Sequence of chain 2.A:
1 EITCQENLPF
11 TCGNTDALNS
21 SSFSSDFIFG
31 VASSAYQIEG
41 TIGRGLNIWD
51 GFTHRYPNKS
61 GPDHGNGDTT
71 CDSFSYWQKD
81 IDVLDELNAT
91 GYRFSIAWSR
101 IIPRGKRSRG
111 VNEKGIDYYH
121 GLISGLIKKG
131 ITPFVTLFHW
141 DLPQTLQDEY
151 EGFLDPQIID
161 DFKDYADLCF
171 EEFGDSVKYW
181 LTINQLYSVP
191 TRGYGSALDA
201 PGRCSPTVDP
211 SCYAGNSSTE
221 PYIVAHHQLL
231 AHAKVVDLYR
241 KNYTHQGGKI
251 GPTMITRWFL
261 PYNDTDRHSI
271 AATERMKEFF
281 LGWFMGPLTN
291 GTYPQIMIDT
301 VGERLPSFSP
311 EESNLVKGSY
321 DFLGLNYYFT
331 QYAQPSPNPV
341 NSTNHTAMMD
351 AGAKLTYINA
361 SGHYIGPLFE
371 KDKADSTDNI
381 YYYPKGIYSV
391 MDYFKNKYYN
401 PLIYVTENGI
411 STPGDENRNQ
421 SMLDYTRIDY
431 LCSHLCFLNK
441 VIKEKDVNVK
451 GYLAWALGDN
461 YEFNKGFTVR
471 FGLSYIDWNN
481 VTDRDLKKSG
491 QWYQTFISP

Binding-site contacts:
Ligand atom O7 contacts residue ARG304 of chain 2.A at 4.5 Å.
Ligand atom O5 contacts residue THR219 of chain 2.A at 3.5 Å.
Ligand atom C5 contacts residue THR219 of chain 2.A at 3.7 Å.
Ligand atom C8 contacts residue ARG304 of chain 2.A at 4.0 Å.
Ligand atom C8 contacts residue ASN216 of chain 2.A at 4.5 Å.
Ligand atom C6 contacts residue THR219 of chain 2.A at 3.9 Å.
Ligand atom C1 contacts residue ASN216 of chain 2.A at 1.6 Å.
Ligand atom O7 contacts residue ASN216 of chain 2.A at 3.5 Å (h-bond).
Ligand atom C8 contacts residue THR343 of chain 2.A at 3.9 Å.
Ligand atom C8 contacts residue GLU303 of chain 2.A at 3.6 Å.
Ligand atom C8 contacts residue SER205 of chain 2.A at 3.6 Å.
Ligand atom C7 contacts residue ASN216 of chain 2.A at 3.3 Å.
Ligand atom C2 contacts residue ASN216 of chain 2.A at 2.5 Å.
Ligand atom C1 contacts residue THR219 of chain 2.A at 3.9 Å.
Ligand atom O5 contacts residue ASN216 of chain 2.A at 2.4 Å (h-bond).
Ligand atom C5 contacts residue ASN216 of chain 2.A at 3.7 Å.
Ligand atom C8 contacts residue PRO206 of chain 2.A at 4.4 Å (hydrophobic).
Ligand atom C4 contacts residue ASN216 of chain 2.A at 4.2 Å.
Ligand atom N2 contacts residue ASN216 of chain 2.A at 2.9 Å (h-bond).
Ligand atom C7 contacts residue SER205 of chain 2.A at 4.3 Å.
Ligand atom C3 contacts residue ASN216 of chain 2.A at 3.9 Å.

This small molecule binds to this protein.
Small molecule (SMILES): CC(=O)N[C@H]1[C@H](O[C@H]2[C@H](O)[C@@H](NC(C)=O)CO[C@@H]2CO)O[C@H](CO)[C@@H](O)[C@@H]1O